Binding-site contacts:
Ligand atom C7 contacts residue ASN728 of chain 1.B at 3.9 Å.
Ligand atom C7 contacts residue ASP815 of chain 1.C at 4.5 Å.
Ligand atom O7 contacts residue ASP815 of chain 1.C at 3.9 Å.
Ligand atom C2 contacts residue ASN728 of chain 1.B at 2.5 Å.
Ligand atom O5 contacts residue ASN728 of chain 1.B at 2.4 Å (h-bond).
Ligand atom C1 contacts residue ASP815 of chain 1.C at 4.5 Å.
Ligand atom C4 contacts residue ASN728 of chain 1.B at 4.2 Å.
Ligand atom N2 contacts residue ASN728 of chain 1.B at 2.9 Å (h-bond).
Ligand atom C5 contacts residue ASN728 of chain 1.B at 3.7 Å.
Ligand atom O6 contacts residue ASN728 of chain 1.B at 4.4 Å.
Ligand atom C3 contacts residue ASN728 of chain 1.B at 3.8 Å.
Ligand atom O7 contacts residue ASN728 of chain 1.B at 4.4 Å.
Ligand atom C1 contacts residue ASN728 of chain 1.B at 1.4 Å.
Ligand atom C8 contacts residue ILE1149 of chain 1.B at 4.3 Å (hydrophobic).

Sequence of chain 1.C:
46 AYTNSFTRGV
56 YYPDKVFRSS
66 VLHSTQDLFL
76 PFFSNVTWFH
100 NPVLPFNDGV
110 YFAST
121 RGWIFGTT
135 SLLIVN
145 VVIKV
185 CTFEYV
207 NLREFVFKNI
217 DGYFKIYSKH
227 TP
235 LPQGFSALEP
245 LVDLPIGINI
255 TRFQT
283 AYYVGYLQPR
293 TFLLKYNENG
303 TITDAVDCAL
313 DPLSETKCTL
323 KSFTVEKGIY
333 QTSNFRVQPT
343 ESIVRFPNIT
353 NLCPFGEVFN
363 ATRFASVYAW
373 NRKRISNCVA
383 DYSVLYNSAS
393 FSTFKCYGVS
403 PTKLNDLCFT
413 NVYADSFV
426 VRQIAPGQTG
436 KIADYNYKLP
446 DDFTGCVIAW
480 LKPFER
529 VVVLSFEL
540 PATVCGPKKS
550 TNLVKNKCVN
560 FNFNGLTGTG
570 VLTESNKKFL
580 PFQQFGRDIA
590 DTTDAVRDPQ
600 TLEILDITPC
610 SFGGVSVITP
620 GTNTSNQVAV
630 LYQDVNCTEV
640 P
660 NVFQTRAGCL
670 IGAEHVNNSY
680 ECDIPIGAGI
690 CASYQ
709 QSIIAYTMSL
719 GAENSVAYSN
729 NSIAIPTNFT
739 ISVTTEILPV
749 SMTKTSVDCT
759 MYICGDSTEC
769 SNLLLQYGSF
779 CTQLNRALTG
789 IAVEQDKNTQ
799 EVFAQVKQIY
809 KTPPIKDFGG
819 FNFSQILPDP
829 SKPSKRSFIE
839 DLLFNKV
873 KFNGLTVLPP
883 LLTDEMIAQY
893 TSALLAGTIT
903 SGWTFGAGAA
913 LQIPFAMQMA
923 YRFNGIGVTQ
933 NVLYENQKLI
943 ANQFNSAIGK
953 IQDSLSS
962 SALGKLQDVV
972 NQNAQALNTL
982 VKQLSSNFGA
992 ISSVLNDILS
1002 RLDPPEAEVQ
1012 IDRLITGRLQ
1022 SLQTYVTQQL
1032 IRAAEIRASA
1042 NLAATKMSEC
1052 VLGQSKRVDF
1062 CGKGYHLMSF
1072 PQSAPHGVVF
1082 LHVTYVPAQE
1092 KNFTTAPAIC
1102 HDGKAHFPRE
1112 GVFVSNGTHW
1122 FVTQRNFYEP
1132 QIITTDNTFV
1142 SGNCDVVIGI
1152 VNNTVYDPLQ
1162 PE

A small-molecule ligand and the protein it binds are described below.
Small molecule (SMILES): CC(=O)N[C@@H]1[C@@H](O)[C@H](O)[C@@H](CO)O[C@H]1O

Sequence of chain 1.B:
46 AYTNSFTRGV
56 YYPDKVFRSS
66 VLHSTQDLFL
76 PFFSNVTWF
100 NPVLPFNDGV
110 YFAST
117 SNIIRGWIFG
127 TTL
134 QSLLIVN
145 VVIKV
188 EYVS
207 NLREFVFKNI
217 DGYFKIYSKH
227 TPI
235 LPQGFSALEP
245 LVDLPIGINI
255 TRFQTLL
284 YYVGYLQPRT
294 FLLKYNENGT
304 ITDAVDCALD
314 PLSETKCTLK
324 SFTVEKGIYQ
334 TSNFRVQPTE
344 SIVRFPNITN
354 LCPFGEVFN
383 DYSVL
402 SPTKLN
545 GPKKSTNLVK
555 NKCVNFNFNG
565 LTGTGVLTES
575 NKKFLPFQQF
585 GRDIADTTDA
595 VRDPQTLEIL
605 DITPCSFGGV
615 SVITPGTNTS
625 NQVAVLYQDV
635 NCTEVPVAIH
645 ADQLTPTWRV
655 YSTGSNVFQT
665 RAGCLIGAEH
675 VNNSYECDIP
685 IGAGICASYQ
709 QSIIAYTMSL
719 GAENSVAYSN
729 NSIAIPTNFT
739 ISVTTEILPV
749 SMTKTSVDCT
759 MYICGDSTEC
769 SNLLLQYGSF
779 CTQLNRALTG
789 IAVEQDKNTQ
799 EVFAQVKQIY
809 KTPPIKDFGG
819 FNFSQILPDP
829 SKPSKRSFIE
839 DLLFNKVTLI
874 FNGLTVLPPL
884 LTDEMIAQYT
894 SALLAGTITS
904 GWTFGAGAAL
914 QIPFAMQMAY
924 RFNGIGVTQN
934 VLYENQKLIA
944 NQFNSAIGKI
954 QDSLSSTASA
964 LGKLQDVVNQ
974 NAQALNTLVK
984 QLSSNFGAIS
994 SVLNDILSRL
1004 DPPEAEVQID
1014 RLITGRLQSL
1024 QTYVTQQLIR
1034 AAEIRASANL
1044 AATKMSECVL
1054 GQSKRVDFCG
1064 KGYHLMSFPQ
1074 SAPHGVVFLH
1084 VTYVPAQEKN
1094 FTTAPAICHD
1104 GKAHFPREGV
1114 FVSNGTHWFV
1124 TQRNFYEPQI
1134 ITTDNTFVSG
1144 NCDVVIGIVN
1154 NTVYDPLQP